Sequence of chain 1.A:
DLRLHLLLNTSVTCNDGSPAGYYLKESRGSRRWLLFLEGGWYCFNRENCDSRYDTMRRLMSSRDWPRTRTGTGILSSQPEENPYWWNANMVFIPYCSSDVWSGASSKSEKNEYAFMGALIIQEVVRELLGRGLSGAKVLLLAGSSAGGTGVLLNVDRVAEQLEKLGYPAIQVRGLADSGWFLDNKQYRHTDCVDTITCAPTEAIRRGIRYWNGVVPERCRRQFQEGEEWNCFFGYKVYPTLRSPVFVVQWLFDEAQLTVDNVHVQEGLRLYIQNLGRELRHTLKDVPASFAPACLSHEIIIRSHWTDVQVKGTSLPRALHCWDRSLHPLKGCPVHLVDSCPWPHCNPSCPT

Binding-site contacts:
Ligand atom C7 contacts residue ASN19 of chain 1.A at 3.4 Å.
Ligand atom C1 contacts residue GLU133 of chain 1.A at 4.3 Å.
Ligand atom O5 contacts residue GLU133 of chain 1.A at 4.2 Å.
Ligand atom N2 contacts residue ASN19 of chain 1.A at 2.9 Å (h-bond).
Ligand atom C1 contacts residue VAL22 of chain 1.A at 4.2 Å (hydrophobic).
Ligand atom O7 contacts residue ASN19 of chain 1.A at 3.4 Å (h-bond).
Ligand atom C1 contacts residue ASN19 of chain 1.A at 1.4 Å.
Ligand atom O5 contacts residue VAL22 of chain 1.A at 3.4 Å.
Ligand atom O5 contacts residue ASN19 of chain 1.A at 2.3 Å (h-bond).
Ligand atom C3 contacts residue ASN19 of chain 1.A at 3.8 Å.
Ligand atom O6 contacts residue ARG136 of chain 1.A at 4.2 Å.
Ligand atom C4 contacts residue ASN19 of chain 1.A at 4.2 Å.
Ligand atom C6 contacts residue LEU129 of chain 1.A at 4.4 Å (hydrophobic).
Ligand atom C5 contacts residue VAL22 of chain 1.A at 4.3 Å (hydrophobic).
Ligand atom C5 contacts residue ASN19 of chain 1.A at 3.6 Å.
Ligand atom C6 contacts residue VAL22 of chain 1.A at 4.0 Å (hydrophobic).
Ligand atom O6 contacts residue LEU129 of chain 1.A at 3.9 Å.
Ligand atom C2 contacts residue ASN19 of chain 1.A at 2.4 Å.
Ligand atom O7 contacts residue GLU133 of chain 1.A at 4.4 Å.
Ligand atom O6 contacts residue VAL22 of chain 1.A at 4.0 Å.

A small-molecule ligand and the protein it binds are described below.
Small molecule (SMILES): CC(=O)N[C@@H]1[C@@H](O)[C@H](O)[C@@H](CO)O[C@H]1O